Binding-site contacts:
Ligand atom O7 contacts residue ASN1134 of chain 1.B at 3.3 Å (h-bond).
Ligand atom C3 contacts residue ASN1134 of chain 1.B at 3.8 Å.
Ligand atom C1 contacts residue ASN1134 of chain 1.B at 1.4 Å.
Ligand atom C8 contacts residue ASN1134 of chain 1.B at 4.5 Å.
Ligand atom C4 contacts residue ASN1134 of chain 1.B at 4.2 Å.
Ligand atom C7 contacts residue ASN1134 of chain 1.B at 3.3 Å.
Ligand atom N2 contacts residue ASN1134 of chain 1.B at 3.0 Å (h-bond).
Ligand atom O5 contacts residue ASN1134 of chain 1.B at 2.3 Å (h-bond).
Ligand atom C2 contacts residue ASN1134 of chain 1.B at 2.5 Å.
Ligand atom C5 contacts residue ASN1134 of chain 1.B at 3.6 Å.

This protein binds this small molecule.
Small molecule (SMILES): CC(=O)N[C@H]1[C@H](O[C@H]2[C@H](O)[C@@H](NC(C)=O)CO[C@@H]2CO)O[C@H](CO)[C@@H](O[C@@H]2O[C@H](CO)[C@@H](O)[C@H](O)[C@@H]2O)[C@@H]1O

Sequence of chain 1.B:
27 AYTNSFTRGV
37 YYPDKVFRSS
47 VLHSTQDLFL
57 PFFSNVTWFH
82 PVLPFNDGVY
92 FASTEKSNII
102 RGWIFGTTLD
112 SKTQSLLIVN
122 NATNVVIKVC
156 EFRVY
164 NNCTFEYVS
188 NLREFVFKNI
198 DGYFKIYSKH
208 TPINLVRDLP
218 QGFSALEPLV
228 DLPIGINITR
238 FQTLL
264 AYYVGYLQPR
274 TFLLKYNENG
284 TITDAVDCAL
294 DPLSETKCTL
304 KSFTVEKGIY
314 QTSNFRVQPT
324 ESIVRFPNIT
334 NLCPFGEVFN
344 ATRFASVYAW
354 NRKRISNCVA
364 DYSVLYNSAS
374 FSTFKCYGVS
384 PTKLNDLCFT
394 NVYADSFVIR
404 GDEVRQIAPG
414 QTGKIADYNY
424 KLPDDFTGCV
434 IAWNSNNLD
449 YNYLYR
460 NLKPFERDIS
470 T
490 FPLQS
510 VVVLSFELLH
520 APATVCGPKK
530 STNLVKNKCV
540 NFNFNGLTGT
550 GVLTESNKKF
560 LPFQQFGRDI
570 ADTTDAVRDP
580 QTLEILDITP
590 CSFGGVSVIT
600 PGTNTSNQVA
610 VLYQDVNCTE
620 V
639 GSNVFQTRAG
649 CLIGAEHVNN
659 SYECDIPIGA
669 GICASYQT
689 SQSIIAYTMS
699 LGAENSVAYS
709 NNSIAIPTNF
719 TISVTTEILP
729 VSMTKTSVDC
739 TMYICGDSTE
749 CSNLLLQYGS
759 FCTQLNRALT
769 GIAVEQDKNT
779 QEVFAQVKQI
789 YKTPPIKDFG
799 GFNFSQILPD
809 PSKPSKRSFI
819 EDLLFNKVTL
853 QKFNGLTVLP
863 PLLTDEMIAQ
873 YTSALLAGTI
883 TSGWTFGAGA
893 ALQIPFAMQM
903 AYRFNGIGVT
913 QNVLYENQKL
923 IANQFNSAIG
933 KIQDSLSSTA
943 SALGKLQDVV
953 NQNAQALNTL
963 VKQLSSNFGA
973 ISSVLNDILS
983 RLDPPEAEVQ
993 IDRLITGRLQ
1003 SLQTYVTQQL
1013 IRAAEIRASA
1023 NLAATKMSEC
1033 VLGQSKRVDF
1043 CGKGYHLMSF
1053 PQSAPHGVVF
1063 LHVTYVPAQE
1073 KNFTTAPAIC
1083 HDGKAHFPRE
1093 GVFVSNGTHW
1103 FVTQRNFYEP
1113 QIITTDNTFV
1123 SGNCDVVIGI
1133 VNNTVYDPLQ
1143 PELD